A protein and the small-molecule ligand that binds it are described below.
Small molecule (SMILES): CC(C)C[C@H](NC(=O)[C@H](C)NC(=O)CNC(=O)[C@@H](N)Cc1ccccc1)C(=O)N[C@@H](CC(C)C)C(=O)N[C@@H](C)C(=O)O

Binding-site contacts:
Ligand atom CA contacts residue ARG18 of chain 13.B at 3.8 Å.
Ligand atom N contacts residue THR16 of chain 13.B at 2.9 Å (h-bond).
Ligand atom CB contacts residue LEU15 of chain 13.B at 4.1 Å (hydrophobic).
Ligand atom O contacts residue THR17 of chain 13.B at 3.8 Å.
Ligand atom C contacts residue THR16 of chain 13.B at 3.7 Å.
Ligand atom N contacts residue ILE14 of chain 13.B at 3.0 Å (h-bond).
Ligand atom CE1 contacts residue ASP12 of chain 13.B at 3.5 Å.
Ligand atom CA contacts residue THR16 of chain 13.B at 3.6 Å.
Ligand atom CD1 contacts residue ILE14 of chain 13.B at 3.6 Å (hydrophobic).
Ligand atom CG contacts residue THR17 of chain 13.B at 4.3 Å.
Ligand atom O contacts residue LEU15 of chain 13.B at 3.5 Å.
Ligand atom C contacts residue ARG18 of chain 13.B at 4.1 Å.
Ligand atom O contacts residue ILE14 of chain 13.B at 3.5 Å (h-bond).
Ligand atom CD1 contacts residue ASP12 of chain 13.B at 3.8 Å.
Ligand atom C contacts residue ILE14 of chain 13.B at 3.6 Å (hydrophobic).
Ligand atom O contacts residue ARG18 of chain 13.B at 3.0 Å (salt-bridge).
Ligand atom C contacts residue ILE14 of chain 13.B at 3.4 Å (hydrophobic).
Ligand atom CA contacts residue ILE14 of chain 13.B at 4.0 Å (hydrophobic).
Ligand atom C contacts residue ARG18 of chain 13.B at 3.8 Å.
Ligand atom C contacts residue THR16 of chain 13.B at 4.2 Å.
Ligand atom CD2 contacts residue HIS157 of chain 13.B at 3.7 Å.
Ligand atom CD2 contacts residue VAL32 of chain 13.B at 3.9 Å (hydrophobic).
Ligand atom CB contacts residue THR17 of chain 13.B at 4.0 Å.
Ligand atom CD1 contacts residue THR16 of chain 13.B at 3.1 Å.
Ligand atom CD2 contacts residue THR17 of chain 13.B at 3.7 Å.
Ligand atom CG contacts residue ILE14 of chain 13.B at 4.2 Å (hydrophobic).
Ligand atom O contacts residue ILE14 of chain 13.B at 3.1 Å.
Ligand atom CB contacts residue ILE14 of chain 13.B at 4.1 Å (hydrophobic).
Ligand atom CD1 contacts residue TYR34 of chain 13.B at 3.0 Å (hydrophobic).
Ligand atom CA contacts residue ASP12 of chain 13.B at 3.7 Å.
Ligand atom CA contacts residue ILE14 of chain 13.B at 3.3 Å (hydrophobic).
Ligand atom N contacts residue ASP12 of chain 13.B at 4.1 Å.
Ligand atom CB contacts residue THR16 of chain 13.B at 4.2 Å.
Ligand atom O contacts residue ARG18 of chain 13.B at 3.6 Å (salt-bridge).
Ligand atom O contacts residue THR16 of chain 13.B at 3.1 Å (h-bond).
Ligand atom N contacts residue ILE14 of chain 13.B at 3.5 Å.
Ligand atom CB contacts residue ARG18 of chain 13.B at 4.2 Å.
Ligand atom C contacts residue ILE14 of chain 13.B at 4.2 Å (hydrophobic).
Ligand atom CD2 contacts residue ASP106 of chain 13.B at 4.1 Å.
Ligand atom CG contacts residue THR16 of chain 13.B at 4.0 Å.

Sequence of chain 13.B:
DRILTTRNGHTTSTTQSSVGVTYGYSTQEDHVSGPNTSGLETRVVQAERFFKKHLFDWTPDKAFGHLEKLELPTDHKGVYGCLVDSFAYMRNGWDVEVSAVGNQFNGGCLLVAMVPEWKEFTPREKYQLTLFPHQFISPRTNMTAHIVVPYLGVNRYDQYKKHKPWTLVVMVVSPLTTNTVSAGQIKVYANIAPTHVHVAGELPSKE